Sequence of chain 1.A:
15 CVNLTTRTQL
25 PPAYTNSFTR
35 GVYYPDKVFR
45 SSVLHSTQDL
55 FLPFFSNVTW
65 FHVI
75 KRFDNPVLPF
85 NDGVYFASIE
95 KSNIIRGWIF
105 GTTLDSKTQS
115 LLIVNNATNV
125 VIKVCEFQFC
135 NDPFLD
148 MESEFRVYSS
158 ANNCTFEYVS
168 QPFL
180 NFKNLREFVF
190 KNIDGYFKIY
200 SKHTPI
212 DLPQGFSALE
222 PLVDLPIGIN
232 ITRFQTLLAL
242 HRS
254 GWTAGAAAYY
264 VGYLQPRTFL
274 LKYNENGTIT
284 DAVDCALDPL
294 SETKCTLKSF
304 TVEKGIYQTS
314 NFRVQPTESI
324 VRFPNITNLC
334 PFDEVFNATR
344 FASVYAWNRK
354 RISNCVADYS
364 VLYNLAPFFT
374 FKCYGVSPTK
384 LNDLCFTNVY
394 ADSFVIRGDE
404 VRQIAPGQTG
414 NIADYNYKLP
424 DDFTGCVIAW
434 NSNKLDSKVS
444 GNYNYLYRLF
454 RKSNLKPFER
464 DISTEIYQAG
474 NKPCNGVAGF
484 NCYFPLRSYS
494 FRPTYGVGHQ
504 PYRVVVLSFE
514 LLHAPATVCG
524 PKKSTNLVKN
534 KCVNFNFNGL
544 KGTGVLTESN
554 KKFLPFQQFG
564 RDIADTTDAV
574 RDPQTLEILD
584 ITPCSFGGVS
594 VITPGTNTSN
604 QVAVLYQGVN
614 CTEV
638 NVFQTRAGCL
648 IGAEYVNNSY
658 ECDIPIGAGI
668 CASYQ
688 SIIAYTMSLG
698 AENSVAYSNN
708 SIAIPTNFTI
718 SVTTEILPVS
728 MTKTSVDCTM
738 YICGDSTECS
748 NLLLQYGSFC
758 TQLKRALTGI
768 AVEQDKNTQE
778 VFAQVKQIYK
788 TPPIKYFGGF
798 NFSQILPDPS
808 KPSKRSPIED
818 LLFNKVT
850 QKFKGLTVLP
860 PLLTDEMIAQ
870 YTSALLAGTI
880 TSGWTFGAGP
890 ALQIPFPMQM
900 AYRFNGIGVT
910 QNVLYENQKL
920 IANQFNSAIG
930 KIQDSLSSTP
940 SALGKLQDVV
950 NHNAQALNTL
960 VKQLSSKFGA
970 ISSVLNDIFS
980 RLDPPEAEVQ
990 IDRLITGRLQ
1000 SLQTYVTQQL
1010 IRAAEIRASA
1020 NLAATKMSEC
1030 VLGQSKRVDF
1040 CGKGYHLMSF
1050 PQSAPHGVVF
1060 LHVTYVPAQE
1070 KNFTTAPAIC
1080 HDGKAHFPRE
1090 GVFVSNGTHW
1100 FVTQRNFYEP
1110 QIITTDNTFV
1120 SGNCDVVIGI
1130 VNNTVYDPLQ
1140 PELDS

A small-molecule ligand and the protein it binds are described below.
Small molecule (SMILES): CC(=O)N[C@@H]1[C@@H](O)[C@H](O)[C@@H](CO)O[C@H]1O

Binding-site contacts:
Ligand atom O7 contacts residue ASN328 of chain 1.A at 3.2 Å (h-bond).
Ligand atom C3 contacts residue ASN328 of chain 1.A at 3.8 Å.
Ligand atom C5 contacts residue ASN328 of chain 1.A at 3.7 Å.
Ligand atom C2 contacts residue ASN328 of chain 1.A at 2.4 Å.
Ligand atom C6 contacts residue ASN328 of chain 1.A at 4.5 Å.
Ligand atom N2 contacts residue ASN328 of chain 1.A at 2.8 Å (h-bond).
Ligand atom C8 contacts residue ASN328 of chain 1.A at 4.4 Å.
Ligand atom O6 contacts residue THR578 of chain 1.A at 4.5 Å.
Ligand atom O6 contacts residue LEU579 of chain 1.A at 3.6 Å.
Ligand atom O5 contacts residue ASN328 of chain 1.A at 2.4 Å (h-bond).
Ligand atom C4 contacts residue ASN328 of chain 1.A at 4.2 Å.
Ligand atom C7 contacts residue ASN328 of chain 1.A at 3.2 Å.
Ligand atom C1 contacts residue ASN328 of chain 1.A at 1.4 Å.